Binding-site contacts:
Ligand atom C26 contacts residue ILE64 of chain 1.A at 4.5 Å (hydrophobic).
Ligand atom C contacts residue HIS86 of chain 1.A at 4.2 Å.
Ligand atom C contacts residue CYS153 of chain 1.A at 4.1 Å (hydrophobic).
Ligand atom C27 contacts residue ASN63 of chain 1.A at 4.4 Å.
Ligand atom C contacts residue HIS88 of chain 1.A at 3.2 Å.
Ligand atom C27 contacts residue GLU62 of chain 1.A at 3.1 Å.
Ligand atom OXT contacts residue HIS88 of chain 1.A at 3.1 Å (h-bond).
Ligand atom CA contacts residue GLY66 of chain 1.A at 3.4 Å.
Ligand atom C26 contacts residue GLU62 of chain 1.A at 3.9 Å.
Ligand atom C contacts residue ILE64 of chain 1.A at 3.5 Å (hydrophobic).
Ligand atom C27 contacts residue LYS147 of chain 1.A at 4.3 Å.
Ligand atom C27 contacts residue ILE64 of chain 1.A at 3.3 Å (hydrophobic).
Ligand atom CA contacts residue GLU62 of chain 1.A at 4.3 Å.
Ligand atom O contacts residue GLY66 of chain 1.A at 2.8 Å (h-bond).
Ligand atom OXT contacts residue LYS147 of chain 1.A at 3.3 Å.
Ligand atom C contacts residue GLU62 of chain 1.A at 4.3 Å.
Ligand atom C26 contacts residue HIS61 of chain 1.A at 3.6 Å.
Ligand atom O contacts residue HIS86 of chain 1.A at 3.5 Å.
Ligand atom OXT contacts residue ILE64 of chain 1.A at 4.1 Å.
Ligand atom O contacts residue ILE64 of chain 1.A at 3.9 Å.
Ligand atom N contacts residue GLY66 of chain 1.A at 4.3 Å.
Ligand atom CA contacts residue HIS61 of chain 1.A at 4.0 Å.
Ligand atom O contacts residue LEU65 of chain 1.A at 3.6 Å.
Ligand atom CA contacts residue ILE64 of chain 1.A at 3.1 Å (hydrophobic).
Ligand atom OXT contacts residue GLU62 of chain 1.A at 3.6 Å (salt-bridge).
Ligand atom CA contacts residue HIS86 of chain 1.A at 4.1 Å.
Ligand atom CA contacts residue LEU65 of chain 1.A at 4.1 Å (hydrophobic).
Ligand atom O contacts residue HIS88 of chain 1.A at 2.6 Å (h-bond).
Ligand atom C contacts residue GLY66 of chain 1.A at 3.4 Å.
Ligand atom N contacts residue HIS86 of chain 1.A at 3.4 Å (h-bond).
Ligand atom O contacts residue CYS153 of chain 1.A at 4.1 Å.
Ligand atom C contacts residue LEU65 of chain 1.A at 4.0 Å (hydrophobic).
Ligand atom C27 contacts residue HIS61 of chain 1.A at 3.0 Å.
Ligand atom OXT contacts residue CYS153 of chain 1.A at 3.5 Å (h-bond).

Sequence of chain 1.A:
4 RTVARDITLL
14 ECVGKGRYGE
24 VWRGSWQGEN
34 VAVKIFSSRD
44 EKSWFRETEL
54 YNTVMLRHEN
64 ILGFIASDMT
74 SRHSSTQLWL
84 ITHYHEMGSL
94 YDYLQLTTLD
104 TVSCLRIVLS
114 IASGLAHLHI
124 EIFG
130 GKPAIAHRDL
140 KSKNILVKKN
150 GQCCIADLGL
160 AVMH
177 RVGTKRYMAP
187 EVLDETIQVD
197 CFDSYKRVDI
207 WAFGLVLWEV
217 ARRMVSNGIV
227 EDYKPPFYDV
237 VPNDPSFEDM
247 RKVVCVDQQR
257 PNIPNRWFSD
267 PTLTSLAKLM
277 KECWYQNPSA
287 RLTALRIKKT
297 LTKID

The protein below binds the small molecule below.
Small molecule (SMILES): O=C(O)[C@@H]1CCN1